Sequence of chain 1.B:
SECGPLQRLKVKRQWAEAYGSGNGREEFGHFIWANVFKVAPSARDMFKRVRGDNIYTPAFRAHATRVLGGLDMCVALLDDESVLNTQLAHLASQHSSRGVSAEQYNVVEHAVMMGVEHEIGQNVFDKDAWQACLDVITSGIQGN

A protein and the small-molecule ligand that binds it are described below.
Small molecule (SMILES): CC(=O)N[C@H]1[C@H](O[C@H]2[C@H](O)[C@@H](NC(C)=O)CO[C@@H]2CO[C@@H]2O[C@@H](C)[C@@H](O)[C@@H](O)[C@@H]2O)O[C@H](CO)[C@@H](O[C@H]2O[C@H](CO[C@H]3O[C@H](CO)[C@@H](O)[C@H](O)[C@@H]3O)[C@@H](O)[C@H](O[C@H]3O[C@H](CO)[C@@H](O)[C@H](O)[C@@H]3O)[C@@H]2O)[C@@H]1O

Sequence of chain 1.D:
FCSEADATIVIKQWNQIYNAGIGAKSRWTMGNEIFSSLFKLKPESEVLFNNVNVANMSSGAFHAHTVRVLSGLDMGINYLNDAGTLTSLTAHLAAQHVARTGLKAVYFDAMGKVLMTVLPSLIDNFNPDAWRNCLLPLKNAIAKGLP

Binding-site contacts:
Ligand atom C5 contacts residue ASN58 of chain 1.D at 3.9 Å.
Ligand atom O2 contacts residue ASP81 of chain 1.A at 4.0 Å.
Ligand atom O5 contacts residue ASN58 of chain 1.D at 2.3 Å (h-bond).
Ligand atom O5 contacts residue SER61 of chain 1.D at 4.0 Å.
Ligand atom O5 contacts residue SER60 of chain 1.D at 4.2 Å.
Ligand atom C5 contacts residue SER60 of chain 1.D at 4.3 Å.
Ligand atom C7 contacts residue ASN58 of chain 1.D at 3.8 Å.
Ligand atom C5 contacts residue ASN58 of chain 1.D at 3.6 Å.
Ligand atom C6 contacts residue ASN55 of chain 1.D at 4.5 Å.
Ligand atom O5 contacts residue ASN58 of chain 1.D at 4.3 Å.
Ligand atom O5 contacts residue SER60 of chain 1.D at 4.1 Å.
Ligand atom C6 contacts residue ASN58 of chain 1.D at 3.3 Å.
Ligand atom N2 contacts residue ASN58 of chain 1.D at 2.9 Å (h-bond).
Ligand atom C6 contacts residue SER60 of chain 1.D at 4.2 Å.
Ligand atom C1 contacts residue ASP81 of chain 1.A at 4.2 Å.
Ligand atom C1 contacts residue ASN58 of chain 1.D at 1.4 Å.
Ligand atom C1 contacts residue SER60 of chain 1.D at 4.3 Å.
Ligand atom C3 contacts residue ASN58 of chain 1.D at 3.7 Å.
Ligand atom C2 contacts residue ASN58 of chain 1.D at 2.4 Å.
Ligand atom C4 contacts residue ASN58 of chain 1.D at 4.2 Å.
Ligand atom O6 contacts residue SER82 of chain 1.B at 4.4 Å.
Ligand atom C6 contacts residue SER61 of chain 1.D at 3.4 Å.
Ligand atom O7 contacts residue ASN58 of chain 1.D at 4.0 Å.
Ligand atom C2 contacts residue ASP81 of chain 1.A at 3.8 Å.

Sequence of chain 1.A:
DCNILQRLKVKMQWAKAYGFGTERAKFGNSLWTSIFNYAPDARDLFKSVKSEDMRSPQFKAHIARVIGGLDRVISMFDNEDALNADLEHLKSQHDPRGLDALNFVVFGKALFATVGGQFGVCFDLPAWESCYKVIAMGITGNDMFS